Sequence of chain 2.A:
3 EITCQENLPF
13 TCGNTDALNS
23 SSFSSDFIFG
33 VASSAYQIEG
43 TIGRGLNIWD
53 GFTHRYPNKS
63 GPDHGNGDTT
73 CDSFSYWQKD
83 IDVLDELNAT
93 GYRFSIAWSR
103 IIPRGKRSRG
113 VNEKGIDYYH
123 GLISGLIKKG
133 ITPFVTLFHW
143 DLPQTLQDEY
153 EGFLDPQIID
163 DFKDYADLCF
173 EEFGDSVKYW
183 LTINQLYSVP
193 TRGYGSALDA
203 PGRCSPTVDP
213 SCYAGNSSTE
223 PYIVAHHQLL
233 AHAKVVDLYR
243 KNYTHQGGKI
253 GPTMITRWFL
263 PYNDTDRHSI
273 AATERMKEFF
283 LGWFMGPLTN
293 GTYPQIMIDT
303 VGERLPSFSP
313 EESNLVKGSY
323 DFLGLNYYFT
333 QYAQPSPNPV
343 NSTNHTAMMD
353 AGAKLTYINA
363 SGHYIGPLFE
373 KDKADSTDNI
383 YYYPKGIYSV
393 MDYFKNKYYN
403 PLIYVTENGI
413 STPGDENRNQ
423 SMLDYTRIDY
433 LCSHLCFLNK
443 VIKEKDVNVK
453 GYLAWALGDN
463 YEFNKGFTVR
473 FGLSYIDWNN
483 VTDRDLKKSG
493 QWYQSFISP

Binding-site contacts:
Ligand atom C3 contacts residue ASN244 of chain 2.A at 3.9 Å.
Ligand atom C8 contacts residue ASP239 of chain 2.A at 4.0 Å.
Ligand atom C7 contacts residue ASN244 of chain 2.A at 3.7 Å.
Ligand atom C4 contacts residue ASN244 of chain 2.A at 4.2 Å.
Ligand atom C7 contacts residue LEU240 of chain 2.A at 4.0 Å (hydrophobic).
Ligand atom C1 contacts residue ASN244 of chain 2.A at 1.8 Å.
Ligand atom C5 contacts residue ASN244 of chain 2.A at 3.7 Å.
Ligand atom O7 contacts residue ASP239 of chain 2.A at 4.2 Å.
Ligand atom C7 contacts residue LYS165 of chain 2.A at 3.8 Å.
Ligand atom O7 contacts residue ASN244 of chain 2.A at 4.0 Å.
Ligand atom N2 contacts residue LYS165 of chain 2.A at 4.2 Å.
Ligand atom C8 contacts residue LEU240 of chain 2.A at 3.5 Å (hydrophobic).
Ligand atom O7 contacts residue LYS243 of chain 2.A at 4.1 Å.
Ligand atom C2 contacts residue ASN244 of chain 2.A at 2.8 Å.
Ligand atom N2 contacts residue LEU240 of chain 2.A at 4.2 Å.
Ligand atom N2 contacts residue ASN244 of chain 2.A at 3.1 Å (h-bond).
Ligand atom C8 contacts residue LYS165 of chain 2.A at 2.8 Å.
Ligand atom O5 contacts residue ASN244 of chain 2.A at 2.4 Å (h-bond).

This small molecule binds to this protein.
Small molecule (SMILES): CC(=O)N[C@@H]1[C@@H](O)[C@H](O)[C@@H](CO)O[C@H]1O